This protein binds this small molecule.
Small molecule (SMILES): NC(=O)C[C@@H]1NC(=O)[C@H](CC(=O)O)NC(=O)[C@H](Cc2ccc(O)cc2)NC(=O)CNC(=O)[C@H](CCC(=O)O)NC(=O)[C@H](Cc2ccccc2)NC(=O)[C@@H]2CCCCNC(=O)CC[C@H](NC1=O)C(=O)N[C@H](C(N)=O)CSCC(=O)N2

Binding-site contacts:
Ligand atom CB contacts residue HIS67 of chain 1.C at 3.7 Å.
Ligand atom CB contacts residue MET83 of chain 1.C at 3.7 Å (hydrophobic).
Ligand atom CG contacts residue LEU69 of chain 1.C at 3.9 Å (hydrophobic).
Ligand atom C08 contacts residue ASP85 of chain 1.C at 3.2 Å.
Ligand atom CZ contacts residue ASP85 of chain 1.C at 3.6 Å.
Ligand atom OD1 contacts residue LEU69 of chain 1.C at 2.9 Å (h-bond).
Ligand atom OD1 contacts residue TYR68 of chain 1.C at 3.2 Å.
Ligand atom ND2 contacts residue MET83 of chain 1.C at 2.9 Å (h-bond).
Ligand atom OD2 contacts residue HIS67 of chain 1.C at 2.9 Å (h-bond).
Ligand atom N contacts residue TYR68 of chain 1.C at 3.8 Å.
Ligand atom C contacts residue HIS67 of chain 1.C at 3.8 Å.
Ligand atom CB contacts residue TYR68 of chain 1.C at 3.7 Å (hydrophobic).
Ligand atom ND2 contacts residue LEU69 of chain 1.C at 2.8 Å (h-bond).
Ligand atom CD1 contacts residue HIS67 of chain 1.C at 3.9 Å.
Ligand atom CE1 contacts residue LEU71 of chain 1.C at 3.7 Å (hydrophobic).
Ligand atom CG contacts residue TYR68 of chain 1.C at 4.0 Å (hydrophobic).
Ligand atom O contacts residue ARG26 of chain 1.C at 2.7 Å (salt-bridge).
Ligand atom CD1 contacts residue LEU69 of chain 1.C at 3.9 Å (hydrophobic).
Ligand atom N05 contacts residue GLN87 of chain 1.C at 3.0 Å (h-bond).
Ligand atom CB contacts residue HIS67 of chain 1.C at 3.6 Å.
Ligand atom C contacts residue TYR68 of chain 1.C at 3.7 Å (hydrophobic).
Ligand atom C contacts residue ARG26 of chain 1.C at 3.8 Å.
Ligand atom CG contacts residue LEU69 of chain 1.C at 3.5 Å (hydrophobic).
Ligand atom CG contacts residue MET83 of chain 1.C at 3.8 Å (hydrophobic).
Ligand atom C06 contacts residue ASP84 of chain 1.C at 3.6 Å.
Ligand atom OD1 contacts residue HIS67 of chain 1.C at 4.0 Å.
Ligand atom OD2 contacts residue LYS66 of chain 1.C at 3.1 Å.
Ligand atom CE1 contacts residue ARG26 of chain 1.C at 3.4 Å.
Ligand atom CG contacts residue HIS67 of chain 1.C at 3.9 Å.
Ligand atom CE2 contacts residue MET83 of chain 1.C at 3.7 Å (hydrophobic).
Ligand atom CA contacts residue TYR68 of chain 1.C at 4.0 Å (hydrophobic).
Ligand atom C02 contacts residue ASP84 of chain 1.C at 3.9 Å.
Ligand atom CG contacts residue LYS66 of chain 1.C at 3.7 Å.
Ligand atom CZ contacts residue LEU69 of chain 1.C at 4.0 Å (hydrophobic).
Ligand atom N contacts residue HIS67 of chain 1.C at 2.9 Å (h-bond).
Ligand atom O contacts residue TYR68 of chain 1.C at 3.5 Å.
Ligand atom O contacts residue ILE106 of chain 1.C at 3.8 Å.
Ligand atom CA contacts residue HIS67 of chain 1.C at 3.7 Å.
Ligand atom CD1 contacts residue ARG26 of chain 1.C at 3.4 Å.
Ligand atom CA contacts residue HIS67 of chain 1.C at 3.8 Å.

Sequence of chain 1.C:
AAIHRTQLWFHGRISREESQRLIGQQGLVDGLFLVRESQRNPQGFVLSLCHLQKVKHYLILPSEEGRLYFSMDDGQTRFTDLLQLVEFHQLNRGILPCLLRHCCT